Binding-site contacts:
Ligand atom F11 contacts residue PRO18 of chain 1.B at 3.5 Å.
Ligand atom C4 contacts residue LEU100 of chain 1.A at 3.6 Å (hydrophobic).
Ligand atom O19 contacts residue PHE212 of chain 1.A at 3.5 Å.
Ligand atom O20 contacts residue SER235 of chain 1.A at 2.5 Å (h-bond).
Ligand atom F10 contacts residue PHE212 of chain 1.A at 3.7 Å.
Ligand atom C2 contacts residue PHE212 of chain 1.A at 3.7 Å (hydrophobic).
Ligand atom C6 contacts residue PHE212 of chain 1.A at 3.8 Å (hydrophobic).
Ligand atom F11 contacts residue ALA129 of chain 1.A at 3.3 Å.
Ligand atom F9F contacts residue ILE153 of chain 1.A at 3.5 Å.
Ligand atom O19 contacts residue THR183 of chain 1.A at 3.6 Å.
Ligand atom O7 contacts residue ALA59 of chain 1.A at 3.4 Å.
Ligand atom O20 contacts residue THR183 of chain 1.A at 3.4 Å.
Ligand atom C1 contacts residue PHE212 of chain 1.A at 3.6 Å (hydrophobic).
Ligand atom C15 contacts residue GLY234 of chain 1.A at 3.8 Å.
Ligand atom O20 contacts residue GLY184 of chain 1.A at 3.7 Å.
Ligand atom O19 contacts residue GLY213 of chain 1.A at 2.8 Å (h-bond).
Ligand atom C14 contacts residue TYR175 of chain 1.A at 3.3 Å (hydrophobic).
Ligand atom C3 contacts residue TYR175 of chain 1.A at 3.4 Å (hydrophobic).
Ligand atom O7 contacts residue ALA129 of chain 1.A at 3.6 Å.
Ligand atom O20 contacts residue GLY234 of chain 1.A at 3.7 Å.
Ligand atom F11 contacts residue ALA59 of chain 1.A at 3.8 Å.
Ligand atom F9F contacts residue ALA129 of chain 1.A at 3.4 Å.
Ligand atom O19 contacts residue GLY184 of chain 1.A at 2.8 Å (h-bond).
Ligand atom O7 contacts residue PHE212 of chain 1.A at 3.7 Å.
Ligand atom O21 contacts residue PHE22 of chain 1.A at 3.2 Å.
Ligand atom O16 contacts residue THR183 of chain 1.A at 3.6 Å.
Ligand atom C5 contacts residue LEU100 of chain 1.A at 3.6 Å (hydrophobic).
Ligand atom O18 contacts residue SER235 of chain 1.A at 3.5 Å (h-bond).
Ligand atom C3 contacts residue LEU127 of chain 1.A at 3.6 Å (hydrophobic).
Ligand atom O21 contacts residue LEU100 of chain 1.A at 3.3 Å.
Ligand atom F9F contacts residue LEU127 of chain 1.A at 3.4 Å.
Ligand atom O18 contacts residue GLY234 of chain 1.A at 2.9 Å (h-bond).
Ligand atom C14 contacts residue THR183 of chain 1.A at 3.7 Å.
Ligand atom O22 contacts residue ILE232 of chain 1.A at 3.6 Å.
Ligand atom O16 contacts residue PHE212 of chain 1.A at 3.6 Å.
Ligand atom O21 contacts residue GLU49 of chain 1.A at 3.3 Å.
Ligand atom P17 contacts residue SER235 of chain 1.A at 3.6 Å.
Ligand atom O20 contacts residue ILE64 of chain 1.A at 3.5 Å.
Ligand atom C5 contacts residue THR183 of chain 1.A at 3.7 Å.
Ligand atom O22 contacts residue TYR175 of chain 1.A at 2.9 Å (h-bond).

A protein and the small-molecule ligand that binds it are described below.
Small molecule (SMILES): O=P(O)(O)OCCNS(=O)(=O)c1ccc(OC(F)(F)F)cc1

Sequence of chain 1.A:
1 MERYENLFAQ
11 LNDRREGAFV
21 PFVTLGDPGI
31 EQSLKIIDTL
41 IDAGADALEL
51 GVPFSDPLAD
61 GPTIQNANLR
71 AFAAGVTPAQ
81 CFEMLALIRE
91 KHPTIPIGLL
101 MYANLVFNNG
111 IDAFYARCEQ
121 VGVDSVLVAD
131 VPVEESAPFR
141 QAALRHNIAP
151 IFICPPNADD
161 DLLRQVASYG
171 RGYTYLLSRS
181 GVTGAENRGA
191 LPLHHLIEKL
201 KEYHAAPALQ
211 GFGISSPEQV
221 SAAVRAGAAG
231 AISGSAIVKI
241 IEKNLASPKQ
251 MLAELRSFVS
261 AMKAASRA

Sequence of chain 1.B:
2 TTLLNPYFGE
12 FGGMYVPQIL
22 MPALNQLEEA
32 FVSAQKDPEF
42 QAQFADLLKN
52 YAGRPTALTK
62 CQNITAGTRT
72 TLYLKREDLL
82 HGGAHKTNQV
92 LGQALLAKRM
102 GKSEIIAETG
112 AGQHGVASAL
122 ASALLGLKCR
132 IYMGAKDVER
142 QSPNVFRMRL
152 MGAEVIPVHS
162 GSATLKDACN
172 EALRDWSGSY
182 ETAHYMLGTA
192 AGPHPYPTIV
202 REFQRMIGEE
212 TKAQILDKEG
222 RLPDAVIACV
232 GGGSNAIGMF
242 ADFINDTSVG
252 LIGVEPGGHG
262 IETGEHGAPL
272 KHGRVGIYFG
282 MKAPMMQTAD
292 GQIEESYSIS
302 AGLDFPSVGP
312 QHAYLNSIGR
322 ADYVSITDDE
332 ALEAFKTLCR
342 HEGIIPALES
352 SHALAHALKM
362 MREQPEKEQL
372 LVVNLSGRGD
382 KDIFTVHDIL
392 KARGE